Sequence of chain 1.B:
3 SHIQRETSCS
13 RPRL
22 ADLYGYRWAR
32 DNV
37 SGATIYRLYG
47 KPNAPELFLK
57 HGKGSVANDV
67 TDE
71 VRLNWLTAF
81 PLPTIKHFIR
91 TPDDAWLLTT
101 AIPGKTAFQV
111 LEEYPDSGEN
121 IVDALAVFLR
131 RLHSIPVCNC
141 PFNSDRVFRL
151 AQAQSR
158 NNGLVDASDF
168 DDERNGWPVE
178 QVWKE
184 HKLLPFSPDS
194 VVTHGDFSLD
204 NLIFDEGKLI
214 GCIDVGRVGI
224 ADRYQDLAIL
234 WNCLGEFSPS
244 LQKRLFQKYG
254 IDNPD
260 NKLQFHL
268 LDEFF

The protein below binds the small molecule below.
Small molecule (SMILES): NC[C@H]1O[C@H](O[C@H]2[C@H](O)[C@@H](O[C@H]3O[C@H](CO)[C@@H](O)[C@H](N)[C@H]3O)[C@H](N)C[C@@H]2N)[C@H](O)[C@@H](O)[C@@H]1O

Binding-site contacts:
Ligand atom C12 contacts residue GLU270 of chain 1.B at 3.3 Å.
Ligand atom C16 contacts residue GLU239 of chain 1.B at 3.0 Å.
Ligand atom N3 contacts residue ASP168 of chain 1.B at 2.8 Å (salt-bridge).
Ligand atom C7 contacts residue GLU270 of chain 1.B at 3.5 Å.
Ligand atom O5 contacts residue ASP166 of chain 1.B at 3.9 Å.
Ligand atom C6 contacts residue PHE272 of chain 1.B at 3.2 Å (hydrophobic).
Ligand atom C18 contacts residue GLU239 of chain 1.B at 3.5 Å.
Ligand atom C14 contacts residue ASP168 of chain 1.B at 3.5 Å.
Ligand atom O11 contacts residue ASN235 of chain 1.B at 3.8 Å.
Ligand atom C12 contacts residue ASP269 of chain 1.B at 3.3 Å.
Ligand atom C8 contacts residue ASP166 of chain 1.B at 3.5 Å.
Ligand atom C3 contacts residue ASP199 of chain 1.B at 3.6 Å.
Ligand atom C11 contacts residue ASP269 of chain 1.B at 3.2 Å.
Ligand atom O14 contacts residue CYS236 of chain 1.B at 3.7 Å.
Ligand atom N3 contacts residue GLU270 of chain 1.B at 2.7 Å (salt-bridge).
Ligand atom C7 contacts residue ASP168 of chain 1.B at 3.8 Å.
Ligand atom C12 contacts residue ASP166 of chain 1.B at 3.8 Å.
Ligand atom O8 contacts residue PHE272 of chain 1.B at 3.5 Å (h-bond).
Ligand atom O14 contacts residue GLU239 of chain 1.B at 2.4 Å (salt-bridge).
Ligand atom N2 contacts residue PHE272 of chain 1.B at 2.8 Å (h-bond).
Ligand atom C15 contacts residue ASP168 of chain 1.B at 3.4 Å.
Ligand atom C7 contacts residue ASP166 of chain 1.B at 3.6 Å.
Ligand atom N2 contacts residue ASP269 of chain 1.B at 2.7 Å (salt-bridge).
Ligand atom C10 contacts residue ASP166 of chain 1.B at 3.3 Å.
Ligand atom N3 contacts residue ASP166 of chain 1.B at 3.0 Å (salt-bridge).
Ligand atom O10 contacts residue ASP166 of chain 1.B at 3.6 Å.
Ligand atom C9 contacts residue ASP166 of chain 1.B at 3.7 Å.
Ligand atom N4 contacts residue GLU239 of chain 1.B at 3.6 Å (salt-bridge).
Ligand atom N3 contacts residue PHE167 of chain 1.B at 3.9 Å.
Ligand atom N4 contacts residue ASP168 of chain 1.B at 3.8 Å.
Ligand atom N1 contacts residue PHE272 of chain 1.B at 3.0 Å (h-bond).
Ligand atom C5 contacts residue PHE272 of chain 1.B at 3.5 Å (hydrophobic).
Ligand atom C15 contacts residue ASN235 of chain 1.B at 3.5 Å.
Ligand atom O14 contacts residue ASN235 of chain 1.B at 3.0 Å (h-bond).
Ligand atom O13 contacts residue PHE167 of chain 1.B at 3.5 Å (h-bond).
Ligand atom O13 contacts residue ASP168 of chain 1.B at 2.8 Å (salt-bridge).
Ligand atom C16 contacts residue ASN235 of chain 1.B at 3.5 Å.
Ligand atom O11 contacts residue ASP168 of chain 1.B at 3.5 Å (salt-bridge).
Ligand atom C17 contacts residue ASN235 of chain 1.B at 3.5 Å.
Ligand atom O7 contacts residue ASP199 of chain 1.B at 2.8 Å (salt-bridge).